Binding-site contacts:
Ligand atom CP1 contacts residue LEU127 of chain 1.B at 3.5 Å (hydrophobic).
Ligand atom O1 contacts residue SER81 of chain 1.B at 2.4 Å (h-bond).
Ligand atom C11 contacts residue PHE42 of chain 1.B at 3.4 Å (hydrophobic).
Ligand atom N1 contacts residue VAL19 of chain 1.B at 3.5 Å (h-bond).
Ligand atom CD contacts residue PHE42 of chain 1.B at 3.6 Å (hydrophobic).
Ligand atom N3 contacts residue ASP41 of chain 1.B at 2.7 Å (salt-bridge).
Ligand atom C8 contacts residue NAP1 of chain 1.T at 3.8 Å.
Ligand atom C2 contacts residue ALA20 of chain 1.B at 3.7 Å (hydrophobic).
Ligand atom C2 contacts residue ASP41 of chain 1.B at 3.6 Å.
Ligand atom C8 contacts residue PHE18 of chain 1.B at 3.5 Å (hydrophobic).
Ligand atom S13 contacts residue ILE77 of chain 1.B at 3.8 Å.
Ligand atom CT contacts residue SER81 of chain 1.B at 3.3 Å.
Ligand atom N1 contacts residue LEU45 of chain 1.B at 3.7 Å.
Ligand atom OE1 contacts residue HIS37 of chain 1.B at 3.1 Å (h-bond).
Ligand atom C7 contacts residue LEU127 of chain 1.B at 3.5 Å (hydrophobic).
Ligand atom CB contacts residue HIS37 of chain 1.B at 3.5 Å.
Ligand atom C5 contacts residue NAP1 of chain 1.T at 3.6 Å.
Ligand atom N3 contacts residue ALA20 of chain 1.B at 3.4 Å.
Ligand atom O4 contacts residue PHE42 of chain 1.B at 3.5 Å.
Ligand atom O2 contacts residue SER81 of chain 1.B at 3.5 Å (h-bond).
Ligand atom O contacts residue PHE42 of chain 1.B at 3.7 Å.
Ligand atom C14 contacts residue ILE77 of chain 1.B at 3.7 Å (hydrophobic).
Ligand atom C9 contacts residue NAP1 of chain 1.T at 3.5 Å.
Ligand atom OE1 contacts residue PHE42 of chain 1.B at 3.6 Å.
Ligand atom C contacts residue PHE42 of chain 1.B at 3.4 Å (hydrophobic).
Ligand atom C4 contacts residue ASP41 of chain 1.B at 3.5 Å.
Ligand atom C8A contacts residue NAP1 of chain 1.T at 3.4 Å.
Ligand atom C6 contacts residue NAP1 of chain 1.T at 3.3 Å.
Ligand atom CM2 contacts residue THR148 of chain 1.B at 3.2 Å.
Ligand atom N contacts residue PHE42 of chain 1.B at 3.8 Å.
Ligand atom C2 contacts residue VAL19 of chain 1.B at 3.7 Å (hydrophobic).
Ligand atom OE2 contacts residue PHE42 of chain 1.B at 3.5 Å.
Ligand atom OE2 contacts residue ARG46 of chain 1.B at 3.4 Å (salt-bridge).
Ligand atom CM2 contacts residue ASP41 of chain 1.B at 3.4 Å.
Ligand atom O4 contacts residue ASP41 of chain 1.B at 3.5 Å (salt-bridge).
Ligand atom C7 contacts residue NAP1 of chain 1.T at 3.4 Å.
Ligand atom CM2 contacts residue VAL19 of chain 1.B at 3.5 Å (hydrophobic).
Ligand atom N1 contacts residue PHE18 of chain 1.B at 3.8 Å.
Ligand atom C4A contacts residue NAP1 of chain 1.T at 3.3 Å.
Ligand atom N10 contacts residue THR73 of chain 1.B at 3.8 Å.

Sequence of chain 1.B:
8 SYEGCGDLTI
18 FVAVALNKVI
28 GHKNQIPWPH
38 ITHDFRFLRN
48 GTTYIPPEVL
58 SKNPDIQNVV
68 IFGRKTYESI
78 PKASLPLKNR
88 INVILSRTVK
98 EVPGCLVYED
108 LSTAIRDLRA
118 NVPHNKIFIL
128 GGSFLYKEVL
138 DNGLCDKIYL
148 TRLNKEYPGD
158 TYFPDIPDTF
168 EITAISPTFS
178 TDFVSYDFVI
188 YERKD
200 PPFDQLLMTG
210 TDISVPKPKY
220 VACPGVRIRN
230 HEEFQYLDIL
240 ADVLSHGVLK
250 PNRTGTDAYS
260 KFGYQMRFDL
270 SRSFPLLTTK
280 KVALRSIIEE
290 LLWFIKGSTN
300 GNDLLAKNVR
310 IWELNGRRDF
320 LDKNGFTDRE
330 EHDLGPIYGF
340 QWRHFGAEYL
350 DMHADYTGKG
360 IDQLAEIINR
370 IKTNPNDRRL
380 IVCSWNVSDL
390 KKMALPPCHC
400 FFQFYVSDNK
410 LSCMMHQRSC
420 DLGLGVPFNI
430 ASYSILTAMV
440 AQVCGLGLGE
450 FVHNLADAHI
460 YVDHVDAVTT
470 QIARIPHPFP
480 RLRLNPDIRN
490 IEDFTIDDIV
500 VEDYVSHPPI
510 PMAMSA

This protein binds this small molecule.
Small molecule (SMILES): Cc1nc(=O)c2cc(CN(C)c3ccc(C(=O)N[C@@H](CCC(=O)O)C(=O)O)s3)ccc2[nH]1